The protein below binds the small molecule below.
Small molecule (SMILES): CC(=O)N[C@H]1[C@H](O[C@H]2[C@H](O)[C@@H](NC(C)=O)CO[C@@H]2CO)O[C@H](CO)[C@@H](O[C@@H]2O[C@H](CO)[C@@H](O)[C@H](O)[C@@H]2O)[C@@H]1O

Binding-site contacts:
Ligand atom C7 contacts residue ASP93 of chain 1.L at 4.5 Å.
Ligand atom C3 contacts residue ASN167 of chain 1.B at 3.9 Å.
Ligand atom C5 contacts residue SER169 of chain 1.B at 3.8 Å.
Ligand atom N2 contacts residue TYR219 of chain 1.B at 3.1 Å (h-bond).
Ligand atom N2 contacts residue ASP93 of chain 1.L at 4.3 Å.
Ligand atom C6 contacts residue SER171 of chain 1.B at 4.4 Å.
Ligand atom C1 contacts residue TYR219 of chain 1.B at 4.1 Å (hydrophobic).
Ligand atom C7 contacts residue TYR219 of chain 1.B at 3.8 Å (hydrophobic).
Ligand atom C8 contacts residue TYR219 of chain 1.B at 3.6 Å (hydrophobic).
Ligand atom O5 contacts residue SER169 of chain 1.B at 3.7 Å.
Ligand atom C2 contacts residue ASN167 of chain 1.B at 2.6 Å.
Ligand atom C8 contacts residue ILE113 of chain 1.B at 3.8 Å (hydrophobic).
Ligand atom C6 contacts residue SER169 of chain 1.B at 4.0 Å.
Ligand atom C7 contacts residue ASN114 of chain 1.B at 4.4 Å.
Ligand atom C2 contacts residue TYR219 of chain 1.B at 4.1 Å (hydrophobic).
Ligand atom C8 contacts residue HIS170 of chain 1.B at 3.6 Å.
Ligand atom C5 contacts residue ASN167 of chain 1.B at 3.8 Å.
Ligand atom C1 contacts residue ASN167 of chain 1.B at 1.5 Å.
Ligand atom C8 contacts residue SER111 of chain 1.B at 3.9 Å.
Ligand atom C6 contacts residue HIS170 of chain 1.B at 4.5 Å.
Ligand atom C8 contacts residue TRP94 of chain 1.L at 4.5 Å (hydrophobic).
Ligand atom O5 contacts residue ASN167 of chain 1.B at 2.4 Å (h-bond).
Ligand atom C8 contacts residue ASP93 of chain 1.L at 3.7 Å.
Ligand atom O7 contacts residue ASN167 of chain 1.B at 4.0 Å.
Ligand atom C1 contacts residue SER169 of chain 1.B at 4.0 Å.
Ligand atom C7 contacts residue ASN167 of chain 1.B at 3.8 Å.
Ligand atom C4 contacts residue ASN167 of chain 1.B at 4.3 Å.
Ligand atom O6 contacts residue SER171 of chain 1.B at 4.1 Å.
Ligand atom C8 contacts residue ASN114 of chain 1.B at 3.5 Å.
Ligand atom N2 contacts residue ASN167 of chain 1.B at 3.0 Å (h-bond).
Ligand atom C8 contacts residue SER171 of chain 1.B at 4.0 Å.

Sequence of chain 1.B:
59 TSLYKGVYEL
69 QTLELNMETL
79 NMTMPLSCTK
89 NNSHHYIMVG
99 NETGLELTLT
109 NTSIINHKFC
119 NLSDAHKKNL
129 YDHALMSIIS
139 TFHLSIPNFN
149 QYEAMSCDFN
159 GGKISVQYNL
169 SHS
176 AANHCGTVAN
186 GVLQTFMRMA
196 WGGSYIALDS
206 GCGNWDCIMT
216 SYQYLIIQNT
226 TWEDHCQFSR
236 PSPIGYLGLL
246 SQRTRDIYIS

Sequence of chain 1.L:
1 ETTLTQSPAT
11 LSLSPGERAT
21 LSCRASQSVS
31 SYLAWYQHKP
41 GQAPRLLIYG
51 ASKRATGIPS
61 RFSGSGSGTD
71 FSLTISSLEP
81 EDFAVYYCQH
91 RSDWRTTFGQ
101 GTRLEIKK